This small molecule binds to this protein.
Small molecule (SMILES): Cc1noc(C)c1-c1ccc2c(c1)nc(CCc1ccccc1)n2CCN1CCOCC1

Binding-site contacts:
Ligand atom C contacts residue VAL92 of chain 1.A at 3.8 Å (hydrophobic).
Ligand atom N2 contacts residue EDO1 of chain 1.D at 2.9 Å (h-bond).
Ligand atom C5 contacts residue LEU38 of chain 1.A at 3.7 Å (hydrophobic).
Ligand atom C3 contacts residue PRO28 of chain 1.A at 3.9 Å (hydrophobic).
Ligand atom C5 contacts residue PRO28 of chain 1.A at 3.6 Å (hydrophobic).
Ligand atom C contacts residue PHE29 of chain 1.A at 3.8 Å (hydrophobic).
Ligand atom N3 contacts residue ASN86 of chain 1.A at 3.2 Å (h-bond).
Ligand atom C14 contacts residue LEU38 of chain 1.A at 3.8 Å (hydrophobic).
Ligand atom C4 contacts residue LEU38 of chain 1.A at 3.5 Å (hydrophobic).
Ligand atom C7 contacts residue PRO28 of chain 1.A at 3.9 Å (hydrophobic).
Ligand atom C16 contacts residue LEU38 of chain 1.A at 3.7 Å (hydrophobic).
Ligand atom C9 contacts residue NO31 of chain 1.B at 3.7 Å.
Ligand atom C6 contacts residue PRO28 of chain 1.A at 3.9 Å (hydrophobic).
Ligand atom C contacts residue PRO28 of chain 1.A at 3.4 Å (hydrophobic).
Ligand atom O1 contacts residue ASN86 of chain 1.A at 2.8 Å (h-bond).
Ligand atom C4 contacts residue PRO28 of chain 1.A at 3.3 Å (hydrophobic).
Ligand atom C1 contacts residue VAL33 of chain 1.A at 3.8 Å (hydrophobic).
Ligand atom C13 contacts residue EDO1 of chain 1.D at 3.7 Å.
Ligand atom C19 contacts residue NO31 of chain 1.B at 3.2 Å.
Ligand atom C18 contacts residue EDO1 of chain 1.D at 3.2 Å.
Ligand atom C contacts residue VAL33 of chain 1.A at 3.9 Å (hydrophobic).
Ligand atom C20 contacts residue EDO1 of chain 1.D at 3.0 Å.
Ligand atom C14 contacts residue EDO1 of chain 1.D at 3.8 Å.
Ligand atom C19 contacts residue LEU27 of chain 1.A at 3.9 Å (hydrophobic).
Ligand atom C6 contacts residue LEU38 of chain 1.A at 3.9 Å (hydrophobic).
Ligand atom C19 contacts residue EDO1 of chain 1.D at 3.6 Å.
Ligand atom C21 contacts residue EDO1 of chain 1.D at 3.2 Å.
Ligand atom C15 contacts residue LEU37 of chain 1.A at 3.6 Å (hydrophobic).
Ligand atom C1 contacts residue VAL92 of chain 1.A at 3.5 Å (hydrophobic).
Ligand atom C2 contacts residue VAL92 of chain 1.A at 3.8 Å (hydrophobic).
Ligand atom C24 contacts residue ASN86 of chain 1.A at 3.7 Å.
Ligand atom C15 contacts residue LEU38 of chain 1.A at 3.6 Å (hydrophobic).
Ligand atom C10 contacts residue NO31 of chain 1.B at 3.5 Å.
Ligand atom C22 contacts residue EDO1 of chain 1.D at 3.9 Å.
Ligand atom C23 contacts residue EDO1 of chain 1.D at 3.4 Å.
Ligand atom C23 contacts residue NO31 of chain 1.B at 3.3 Å.
Ligand atom C3 contacts residue LEU38 of chain 1.A at 3.8 Å (hydrophobic).
Ligand atom C8 contacts residue PRO28 of chain 1.A at 3.9 Å (hydrophobic).
Ligand atom C25 contacts residue ASN86 of chain 1.A at 3.5 Å.
Ligand atom N2 contacts residue NO31 of chain 1.B at 3.8 Å.

Sequence of chain 1.A:
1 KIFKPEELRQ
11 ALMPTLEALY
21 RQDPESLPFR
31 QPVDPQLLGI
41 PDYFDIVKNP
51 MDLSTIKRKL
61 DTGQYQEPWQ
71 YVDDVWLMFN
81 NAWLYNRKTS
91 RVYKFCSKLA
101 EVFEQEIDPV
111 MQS